This protein binds this small molecule.
Small molecule (SMILES): OC[C@H]1O[C@@H](O)[C@H](O)[C@@H](O)[C@@H]1O

Sequence of chain 1.A:
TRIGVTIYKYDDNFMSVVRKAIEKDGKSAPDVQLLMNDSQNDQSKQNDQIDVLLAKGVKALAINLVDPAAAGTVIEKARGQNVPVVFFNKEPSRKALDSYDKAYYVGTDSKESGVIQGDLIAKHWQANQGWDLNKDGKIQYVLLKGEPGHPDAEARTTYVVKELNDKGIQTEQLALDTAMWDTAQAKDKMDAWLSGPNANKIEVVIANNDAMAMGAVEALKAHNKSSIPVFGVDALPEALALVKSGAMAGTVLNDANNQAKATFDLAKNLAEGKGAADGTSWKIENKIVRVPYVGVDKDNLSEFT

Binding-site contacts:
Ligand atom O6 contacts residue LYS92 of chain 1.A at 3.4 Å.
Ligand atom O1 contacts residue ASP154 of chain 1.A at 2.7 Å (salt-bridge).
Ligand atom O6 contacts residue HIS152 of chain 1.A at 2.9 Å (h-bond).
Ligand atom C1 contacts residue ASN256 of chain 1.A at 4.1 Å.
Ligand atom C1 contacts residue ARG158 of chain 1.A at 3.8 Å.
Ligand atom O6 contacts residue ASN91 of chain 1.A at 2.6 Å (h-bond).
Ligand atom O3 contacts residue PHE16 of chain 1.A at 3.7 Å.
Ligand atom C6 contacts residue ASP14 of chain 1.A at 4.1 Å.
Ligand atom O2 contacts residue ASN256 of chain 1.A at 3.8 Å.
Ligand atom O5 contacts residue ASN91 of chain 1.A at 2.9 Å (h-bond).
Ligand atom C6 contacts residue HIS152 of chain 1.A at 3.9 Å.
Ligand atom O2 contacts residue ARG158 of chain 1.A at 2.7 Å (salt-bridge).
Ligand atom O3 contacts residue ASP236 of chain 1.A at 2.9 Å (salt-bridge).
Ligand atom C2 contacts residue ARG158 of chain 1.A at 3.7 Å.
Ligand atom O2 contacts residue ASN211 of chain 1.A at 4.1 Å.
Ligand atom C2 contacts residue ASP236 of chain 1.A at 3.4 Å.
Ligand atom C4 contacts residue PHE16 of chain 1.A at 4.2 Å (hydrophobic).
Ligand atom C1 contacts residue ASP154 of chain 1.A at 3.4 Å.
Ligand atom O5 contacts residue ASP154 of chain 1.A at 3.9 Å.
Ligand atom O3 contacts residue TRP183 of chain 1.A at 4.1 Å.
Ligand atom C3 contacts residue ASN211 of chain 1.A at 4.1 Å.
Ligand atom O4 contacts residue ASP14 of chain 1.A at 2.6 Å (salt-bridge).
Ligand atom C2 contacts residue PHE16 of chain 1.A at 4.0 Å (hydrophobic).
Ligand atom C6 contacts residue ASN91 of chain 1.A at 3.2 Å.
Ligand atom C5 contacts residue ASN91 of chain 1.A at 3.8 Å.
Ligand atom O2 contacts residue ASP236 of chain 1.A at 2.5 Å (salt-bridge).
Ligand atom O3 contacts residue ASN211 of chain 1.A at 3.1 Å (h-bond).
Ligand atom C1 contacts residue ASN91 of chain 1.A at 3.8 Å.
Ligand atom C5 contacts residue TRP183 of chain 1.A at 4.0 Å (hydrophobic).
Ligand atom O5 contacts residue HIS152 of chain 1.A at 3.9 Å.
Ligand atom C2 contacts residue ASN256 of chain 1.A at 4.0 Å.
Ligand atom C5 contacts residue HIS152 of chain 1.A at 4.0 Å.
Ligand atom C4 contacts residue ASP14 of chain 1.A at 3.5 Å.
Ligand atom O4 contacts residue TRP183 of chain 1.A at 3.8 Å.
Ligand atom C6 contacts residue TYR10 of chain 1.A at 3.9 Å (hydrophobic).
Ligand atom O1 contacts residue ASN91 of chain 1.A at 3.6 Å (h-bond).
Ligand atom O1 contacts residue ASN256 of chain 1.A at 3.1 Å (h-bond).
Ligand atom C3 contacts residue ASP236 of chain 1.A at 3.9 Å.
Ligand atom C3 contacts residue TRP183 of chain 1.A at 3.8 Å (hydrophobic).
Ligand atom O1 contacts residue ARG158 of chain 1.A at 3.3 Å (salt-bridge).